The small molecule below binds the protein below.
Small molecule (SMILES): CC(=O)N[C@H]1[C@H](O[C@H]2[C@H](O)[C@@H](NC(C)=O)CO[C@@H]2CO)O[C@H](CO)[C@@H](O[C@@H]2O[C@H](CO)[C@@H](O)[C@H](O)[C@H]2NC(C)=O)[C@@H]1O

Sequence of chain 1.C:
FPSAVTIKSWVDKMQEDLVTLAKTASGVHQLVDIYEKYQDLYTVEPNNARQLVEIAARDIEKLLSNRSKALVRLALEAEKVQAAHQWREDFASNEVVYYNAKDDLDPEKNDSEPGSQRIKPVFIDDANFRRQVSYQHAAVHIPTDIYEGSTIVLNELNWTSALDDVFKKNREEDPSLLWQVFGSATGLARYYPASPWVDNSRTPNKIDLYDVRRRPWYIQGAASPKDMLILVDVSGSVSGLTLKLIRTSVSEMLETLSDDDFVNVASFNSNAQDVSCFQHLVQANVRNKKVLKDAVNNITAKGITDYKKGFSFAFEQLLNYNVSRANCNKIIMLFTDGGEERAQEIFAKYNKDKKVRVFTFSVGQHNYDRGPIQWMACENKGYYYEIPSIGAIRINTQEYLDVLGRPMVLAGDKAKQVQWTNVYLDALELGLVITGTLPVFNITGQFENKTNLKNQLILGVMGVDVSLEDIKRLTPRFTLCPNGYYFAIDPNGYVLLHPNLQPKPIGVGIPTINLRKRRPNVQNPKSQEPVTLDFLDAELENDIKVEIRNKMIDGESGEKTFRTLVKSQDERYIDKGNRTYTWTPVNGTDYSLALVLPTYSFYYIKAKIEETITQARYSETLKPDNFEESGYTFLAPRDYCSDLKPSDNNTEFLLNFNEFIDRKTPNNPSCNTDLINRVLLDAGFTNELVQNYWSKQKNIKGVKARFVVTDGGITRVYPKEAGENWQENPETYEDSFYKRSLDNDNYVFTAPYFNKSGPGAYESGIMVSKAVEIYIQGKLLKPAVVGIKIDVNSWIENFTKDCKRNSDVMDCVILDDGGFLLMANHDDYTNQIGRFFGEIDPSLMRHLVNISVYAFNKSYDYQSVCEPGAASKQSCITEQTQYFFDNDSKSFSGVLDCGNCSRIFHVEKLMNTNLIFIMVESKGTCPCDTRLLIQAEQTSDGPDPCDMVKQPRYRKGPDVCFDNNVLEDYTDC

Binding-site contacts:
Ligand atom C6 contacts residue LEU49 of chain 1.C at 4.3 Å (hydrophobic).
Ligand atom C4 contacts residue ASN827 of chain 1.C at 4.3 Å.
Ligand atom C8 contacts residue LEU49 of chain 1.C at 3.6 Å (hydrophobic).
Ligand atom C5 contacts residue ASN827 of chain 1.C at 3.6 Å.
Ligand atom O7 contacts residue THR52 of chain 1.C at 3.4 Å (h-bond).
Ligand atom C7 contacts residue ASN827 of chain 1.C at 3.9 Å.
Ligand atom O6 contacts residue GLY731 of chain 1.C at 4.0 Å.
Ligand atom N2 contacts residue ASN827 of chain 1.C at 2.8 Å (h-bond).
Ligand atom O3 contacts residue ASP45 of chain 1.C at 4.4 Å.
Ligand atom O6 contacts residue LEU49 of chain 1.C at 4.2 Å.
Ligand atom C1 contacts residue ASP45 of chain 1.C at 4.2 Å.
Ligand atom C7 contacts residue LEU49 of chain 1.C at 4.5 Å (hydrophobic).
Ligand atom C8 contacts residue ILE729 of chain 1.C at 3.7 Å (hydrophobic).
Ligand atom N2 contacts residue ASP45 of chain 1.C at 3.2 Å (salt-bridge).
Ligand atom C6 contacts residue ASN827 of chain 1.C at 4.5 Å.
Ligand atom C8 contacts residue ASP45 of chain 1.C at 3.6 Å.
Ligand atom O6 contacts residue ASN827 of chain 1.C at 3.7 Å.
Ligand atom C3 contacts residue ASN827 of chain 1.C at 3.8 Å.
Ligand atom C7 contacts residue ASP45 of chain 1.C at 3.8 Å.
Ligand atom O6 contacts residue SER823 of chain 1.C at 3.7 Å.
Ligand atom O5 contacts residue ASN827 of chain 1.C at 2.4 Å (h-bond).
Ligand atom C1 contacts residue ASN827 of chain 1.C at 1.4 Å.
Ligand atom C2 contacts residue ASN827 of chain 1.C at 2.5 Å.
Ligand atom C8 contacts residue LYS41 of chain 1.C at 4.2 Å.
Ligand atom C3 contacts residue ASP45 of chain 1.C at 3.8 Å.
Ligand atom C2 contacts residue ASP45 of chain 1.C at 4.1 Å.
Ligand atom C7 contacts residue THR52 of chain 1.C at 4.4 Å.